Binding-site contacts:
Ligand atom O13 contacts residue ASN179 of chain 1.A at 4.0 Å.
Ligand atom C1 contacts residue HIS209 of chain 1.A at 3.8 Å.
Ligand atom O9 contacts residue ARG174 of chain 1.A at 3.0 Å (salt-bridge).
Ligand atom O8 contacts residue CYS167 of chain 1.A at 3.3 Å.
Ligand atom O9 contacts residue HIS148 of chain 1.A at 3.8 Å.
Ligand atom C5 contacts residue ZN1 of chain 1.D at 3.0 Å.
Ligand atom C7 contacts residue HIS148 of chain 1.A at 3.6 Å.
Ligand atom O8 contacts residue ZN1 of chain 1.D at 2.3 Å.
Ligand atom O9 contacts residue ASN179 of chain 1.A at 3.5 Å (h-bond).
Ligand atom C4 contacts residue TRP56 of chain 1.A at 3.6 Å (hydrophobic).
Ligand atom C16 contacts residue TYR36 of chain 1.A at 3.3 Å (hydrophobic).
Ligand atom S11 contacts residue ASN179 of chain 1.A at 3.7 Å.
Ligand atom O12 contacts residue GLY178 of chain 1.A at 2.9 Å.
Ligand atom C18 contacts residue PHE31 of chain 1.A at 1.6 Å (hydrophobic).
Ligand atom C15 contacts residue TYR36 of chain 1.A at 3.8 Å (hydrophobic).
Ligand atom C18 contacts residue TYR36 of chain 1.A at 4.0 Å (hydrophobic).
Ligand atom O8 contacts residue HIS209 of chain 1.A at 3.4 Å (h-bond).
Ligand atom C7 contacts residue HIS209 of chain 1.A at 3.8 Å.
Ligand atom C1 contacts residue ZN1 of chain 1.D at 3.0 Å.
Ligand atom C5 contacts residue HIS209 of chain 1.A at 4.0 Å.
Ligand atom C14 contacts residue PHE31 of chain 1.A at 3.3 Å (hydrophobic).
Ligand atom C5 contacts residue TRP56 of chain 1.A at 3.9 Å (hydrophobic).
Ligand atom C16 contacts residue PHE31 of chain 1.A at 4.0 Å (hydrophobic).
Ligand atom O8 contacts residue HIS148 of chain 1.A at 3.2 Å.
Ligand atom C2 contacts residue ASN179 of chain 1.A at 3.6 Å.
Ligand atom N6 contacts residue ZN1 of chain 1.D at 2.1 Å.
Ligand atom O8 contacts residue ARG174 of chain 1.A at 3.9 Å.
Ligand atom S11 contacts residue GLY178 of chain 1.A at 4.1 Å.
Ligand atom N6 contacts residue HIS209 of chain 1.A at 3.3 Å (h-bond).
Ligand atom O12 contacts residue ASN179 of chain 1.A at 2.9 Å (h-bond).
Ligand atom C1 contacts residue ASN179 of chain 1.A at 4.0 Å.
Ligand atom C19 contacts residue PHE31 of chain 1.A at 1.9 Å (hydrophobic).
Ligand atom C17 contacts residue TYR36 of chain 1.A at 3.5 Å (hydrophobic).
Ligand atom C5 contacts residue ASP87 of chain 1.A at 3.2 Å.
Ligand atom C17 contacts residue PHE31 of chain 1.A at 3.0 Å (hydrophobic).
Ligand atom N10 contacts residue GLY178 of chain 1.A at 4.0 Å.
Ligand atom C7 contacts residue ARG174 of chain 1.A at 3.5 Å.
Ligand atom N10 contacts residue ASN179 of chain 1.A at 3.2 Å (h-bond).
Ligand atom N6 contacts residue ASP87 of chain 1.A at 3.3 Å (salt-bridge).
Ligand atom C7 contacts residue ZN1 of chain 1.D at 3.0 Å.

The protein below binds the small molecule below.
Small molecule (SMILES): O=C(O)c1ncccc1NS(=O)(=O)c1ccccc1

Sequence of chain 1.A:
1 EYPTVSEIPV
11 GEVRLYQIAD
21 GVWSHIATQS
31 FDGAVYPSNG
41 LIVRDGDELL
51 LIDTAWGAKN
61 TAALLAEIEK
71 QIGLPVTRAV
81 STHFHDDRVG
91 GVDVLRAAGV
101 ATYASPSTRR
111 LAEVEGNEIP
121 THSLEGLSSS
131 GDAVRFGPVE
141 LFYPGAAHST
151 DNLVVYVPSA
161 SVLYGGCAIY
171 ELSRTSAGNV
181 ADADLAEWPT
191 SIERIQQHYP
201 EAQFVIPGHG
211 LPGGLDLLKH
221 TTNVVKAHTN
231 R